This small molecule binds to this protein.
Small molecule (SMILES): CC(=O)N[C@H]1[C@H](O[C@H]2[C@H](O)[C@@H](NC(C)=O)CO[C@@H]2CO)O[C@H](CO)[C@@H](O[C@@H]2O[C@H](CO[C@H]3O[C@H](CO)[C@@H](O)[C@H](O)[C@@H]3O)[C@@H](O)[C@H](O[C@H]3O[C@H](CO)[C@@H](O)[C@H](O)[C@@H]3O[C@H]3O[C@H](CO)[C@@H](O)[C@H](O)[C@@H]3O)[C@@H]2O)[C@@H]1O

Sequence of chain 1.Q:
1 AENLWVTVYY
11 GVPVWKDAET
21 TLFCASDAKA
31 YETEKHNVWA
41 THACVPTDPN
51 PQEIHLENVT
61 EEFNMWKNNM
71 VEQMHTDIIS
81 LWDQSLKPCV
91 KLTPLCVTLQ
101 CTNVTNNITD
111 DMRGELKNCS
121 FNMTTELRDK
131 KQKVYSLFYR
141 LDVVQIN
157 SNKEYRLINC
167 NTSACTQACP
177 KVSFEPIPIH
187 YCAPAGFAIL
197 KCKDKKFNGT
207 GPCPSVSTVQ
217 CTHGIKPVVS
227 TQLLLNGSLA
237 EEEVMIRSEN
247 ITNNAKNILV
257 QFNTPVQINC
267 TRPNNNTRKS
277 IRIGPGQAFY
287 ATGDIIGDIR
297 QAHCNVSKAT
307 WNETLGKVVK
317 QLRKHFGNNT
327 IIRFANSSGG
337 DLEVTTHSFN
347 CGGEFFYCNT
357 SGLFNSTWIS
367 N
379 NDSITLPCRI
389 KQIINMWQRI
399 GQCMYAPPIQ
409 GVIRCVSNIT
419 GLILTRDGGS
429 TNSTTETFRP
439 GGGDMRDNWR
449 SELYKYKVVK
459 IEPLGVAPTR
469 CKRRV

Binding-site contacts:
Ligand atom O4 contacts residue VAL414 of chain 1.Q at 3.9 Å.
Ligand atom C7 contacts residue ASN232 of chain 1.Q at 3.6 Å.
Ligand atom O7 contacts residue PRO182 of chain 1.Q at 3.7 Å.
Ligand atom C8 contacts residue ASN346 of chain 1.Q at 3.3 Å.
Ligand atom C4 contacts residue VAL414 of chain 1.Q at 4.2 Å (hydrophobic).
Ligand atom O6 contacts residue SER179 of chain 1.Q at 4.2 Å.
Ligand atom C8 contacts residue LEU231 of chain 1.Q at 4.4 Å (hydrophobic).
Ligand atom O5 contacts residue ASN232 of chain 1.Q at 2.4 Å (h-bond).
Ligand atom C6 contacts residue SER179 of chain 1.Q at 4.1 Å.
Ligand atom N2 contacts residue SER415 of chain 1.Q at 3.9 Å.
Ligand atom O6 contacts residue VAL414 of chain 1.Q at 4.4 Å.
Ligand atom C2 contacts residue SER415 of chain 1.Q at 4.3 Å.
Ligand atom O7 contacts residue ASN346 of chain 1.Q at 4.3 Å.
Ligand atom O6 contacts residue GLY348 of chain 1.Q at 3.8 Å.
Ligand atom C7 contacts residue ASN346 of chain 1.Q at 4.1 Å.
Ligand atom C6 contacts residue GLU181 of chain 1.Q at 3.9 Å.
Ligand atom C1 contacts residue SER415 of chain 1.Q at 3.8 Å.
Ligand atom C5 contacts residue VAL414 of chain 1.Q at 3.8 Å (hydrophobic).
Ligand atom O7 contacts residue ASN232 of chain 1.Q at 4.0 Å.
Ligand atom C3 contacts residue ASN232 of chain 1.Q at 3.8 Å.
Ligand atom O6 contacts residue GLU181 of chain 1.Q at 4.0 Å.
Ligand atom C1 contacts residue ASN232 of chain 1.Q at 1.4 Å.
Ligand atom C2 contacts residue ASN232 of chain 1.Q at 2.4 Å.
Ligand atom C4 contacts residue ASN232 of chain 1.Q at 4.2 Å.
Ligand atom N2 contacts residue ASN232 of chain 1.Q at 2.8 Å (h-bond).
Ligand atom C3 contacts residue VAL414 of chain 1.Q at 4.2 Å (hydrophobic).
Ligand atom C5 contacts residue ASN232 of chain 1.Q at 3.7 Å.
Ligand atom O4 contacts residue ARG274 of chain 1.Q at 3.9 Å.
Ligand atom O3 contacts residue CYS413 of chain 1.Q at 4.4 Å.
Ligand atom O7 contacts residue VAL224 of chain 1.Q at 4.4 Å.